A small-molecule ligand and the protein it binds are described below.
Small molecule (SMILES): C[C@@H](O)[C@H](NC(=O)[C@H](CC(N)=O)NC(=O)[C@H](CCC(N)=O)NC(=O)CNC(=O)CNC(=O)[C@H](CO)NC(=O)[C@@H](N)CS)C(=O)N[C@@H](CC1=NC=NC1)C(=O)N[C@H](C=O)CS

Binding-site contacts:
Ligand atom N contacts residue SER125 of chain 1.C at 3.1 Å (h-bond).
Ligand atom CA contacts residue GLY118 of chain 1.C at 3.8 Å.
Ligand atom OG contacts residue ASP115 of chain 1.C at 3.6 Å.
Ligand atom CA contacts residue SER125 of chain 1.C at 3.5 Å.
Ligand atom C contacts residue GLY118 of chain 1.C at 3.5 Å.
Ligand atom N contacts residue GLY118 of chain 1.C at 3.7 Å.
Ligand atom OG1 contacts residue ARG76 of chain 1.C at 3.4 Å (salt-bridge).
Ligand atom O contacts residue ASP107 of chain 1.C at 2.9 Å (salt-bridge).
Ligand atom NE2 contacts residue GLU111 of chain 1.C at 3.2 Å (salt-bridge).
Ligand atom NE2 contacts residue ASP107 of chain 1.C at 3.9 Å.
Ligand atom CA contacts residue TYR117 of chain 1.C at 3.3 Å (hydrophobic).
Ligand atom N contacts residue TYR117 of chain 1.C at 2.8 Å (h-bond).
Ligand atom ND2 contacts residue TYR36 of chain 1.C at 3.9 Å.
Ligand atom N contacts residue SER119 of chain 1.C at 3.8 Å.
Ligand atom C contacts residue ASP107 of chain 1.C at 3.9 Å.
Ligand atom CG contacts residue GLU111 of chain 1.C at 3.4 Å.
Ligand atom CA contacts residue ARG126 of chain 1.C at 3.2 Å.
Ligand atom O contacts residue ARG38 of chain 1.C at 3.0 Å (salt-bridge).
Ligand atom CG contacts residue ASP107 of chain 1.C at 3.6 Å.
Ligand atom CA contacts residue GLY114 of chain 1.C at 3.1 Å.
Ligand atom C contacts residue GLY114 of chain 1.C at 3.7 Å.
Ligand atom CE1 contacts residue PHE112 of chain 1.C at 3.9 Å (hydrophobic).
Ligand atom O contacts residue GLY114 of chain 1.C at 3.8 Å.
Ligand atom O contacts residue ARG76 of chain 1.C at 3.6 Å.
Ligand atom CD2 contacts residue TYR23 of chain 1.C at 3.9 Å (hydrophobic).
Ligand atom CB contacts residue GLU111 of chain 1.C at 3.2 Å.
Ligand atom ND2 contacts residue GLU111 of chain 1.C at 3.5 Å (salt-bridge).
Ligand atom CB contacts residue ASP107 of chain 1.C at 3.1 Å.
Ligand atom CE1 contacts residue GLU111 of chain 1.C at 3.7 Å.
Ligand atom OD1 contacts residue GLU111 of chain 1.C at 3.5 Å (salt-bridge).
Ligand atom N contacts residue ARG126 of chain 1.C at 3.8 Å.
Ligand atom C contacts residue ARG126 of chain 1.C at 3.6 Å.
Ligand atom O contacts residue SER119 of chain 1.C at 2.8 Å (h-bond).
Ligand atom N contacts residue SER119 of chain 1.C at 3.5 Å (h-bond).
Ligand atom N contacts residue GLY114 of chain 1.C at 3.6 Å.
Ligand atom C contacts residue SER119 of chain 1.C at 3.5 Å.
Ligand atom NE2 contacts residue TYR100 of chain 1.C at 3.6 Å.
Ligand atom O contacts residue GLY118 of chain 1.C at 3.6 Å.
Ligand atom O contacts residue TYR100 of chain 1.C at 2.9 Å (h-bond).
Ligand atom C contacts residue TYR117 of chain 1.C at 3.6 Å (hydrophobic).

Sequence of chain 1.C:
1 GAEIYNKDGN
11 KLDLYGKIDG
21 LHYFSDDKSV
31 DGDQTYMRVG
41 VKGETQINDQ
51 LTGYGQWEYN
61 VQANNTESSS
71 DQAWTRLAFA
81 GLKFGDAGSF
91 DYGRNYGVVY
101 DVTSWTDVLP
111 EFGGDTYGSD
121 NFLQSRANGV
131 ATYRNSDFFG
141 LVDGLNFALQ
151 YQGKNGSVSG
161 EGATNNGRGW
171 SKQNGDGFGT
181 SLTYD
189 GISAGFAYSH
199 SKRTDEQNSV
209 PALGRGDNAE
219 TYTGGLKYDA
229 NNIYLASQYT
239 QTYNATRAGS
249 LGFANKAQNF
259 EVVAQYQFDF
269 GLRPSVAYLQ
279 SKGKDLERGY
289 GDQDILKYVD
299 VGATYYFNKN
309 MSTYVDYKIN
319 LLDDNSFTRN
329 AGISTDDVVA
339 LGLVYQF